Sequence of chain 14.C:
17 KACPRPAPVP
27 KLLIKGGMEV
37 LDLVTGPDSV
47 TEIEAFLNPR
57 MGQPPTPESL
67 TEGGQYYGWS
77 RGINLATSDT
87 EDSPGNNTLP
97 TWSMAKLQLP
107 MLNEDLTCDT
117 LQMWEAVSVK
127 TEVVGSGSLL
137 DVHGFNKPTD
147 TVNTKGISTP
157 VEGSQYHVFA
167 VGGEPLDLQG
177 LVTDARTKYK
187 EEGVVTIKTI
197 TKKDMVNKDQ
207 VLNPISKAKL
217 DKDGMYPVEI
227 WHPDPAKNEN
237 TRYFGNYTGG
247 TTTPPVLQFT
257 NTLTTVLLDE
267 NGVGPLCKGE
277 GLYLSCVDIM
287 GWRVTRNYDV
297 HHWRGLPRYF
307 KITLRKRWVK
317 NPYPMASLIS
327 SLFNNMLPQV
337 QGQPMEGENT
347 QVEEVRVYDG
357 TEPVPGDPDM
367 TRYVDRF

Binding-site contacts:
Ligand atom O6 contacts residue ASN93 of chain 14.C at 3.4 Å (h-bond).
Ligand atom C4 contacts residue TYR72 of chain 14.C at 3.4 Å (hydrophobic).
Ligand atom O4 contacts residue TYR72 of chain 14.C at 3.8 Å.
Ligand atom O1A contacts residue GLY78 of chain 14.C at 3.8 Å.
Ligand atom O1B contacts residue TYR72 of chain 14.C at 4.4 Å.
Ligand atom O3 contacts residue VAL296 of chain 14.C at 4.4 Å.
Ligand atom O10 contacts residue THR291 of chain 14.C at 4.4 Å.
Ligand atom O1A contacts residue ARG77 of chain 14.C at 3.0 Å (salt-bridge).
Ligand atom C11 contacts residue ASP85 of chain 14.D at 4.0 Å.
Ligand atom C4 contacts residue HIS298 of chain 14.C at 3.8 Å.
Ligand atom C3 contacts residue ARG77 of chain 14.C at 4.2 Å.
Ligand atom C1 contacts residue TYR72 of chain 14.C at 4.3 Å (hydrophobic).
Ligand atom O1A contacts residue TYR72 of chain 14.C at 3.6 Å.
Ligand atom O9 contacts residue ARG77 of chain 14.C at 3.8 Å.
Ligand atom O4 contacts residue HIS298 of chain 14.C at 3.2 Å (h-bond).
Ligand atom O8 contacts residue ARG77 of chain 14.C at 3.6 Å (salt-bridge).
Ligand atom C3 contacts residue GLY78 of chain 14.C at 3.9 Å.
Ligand atom O4 contacts residue THR291 of chain 14.C at 3.3 Å.
Ligand atom O3 contacts residue GLY78 of chain 14.C at 3.4 Å.
Ligand atom C10 contacts residue TYR72 of chain 14.C at 4.0 Å (hydrophobic).
Ligand atom O4 contacts residue ASN80 of chain 14.C at 4.3 Å.
Ligand atom O1A contacts residue HIS298 of chain 14.C at 4.3 Å.
Ligand atom N5 contacts residue TYR72 of chain 14.C at 3.1 Å (h-bond).
Ligand atom C11 contacts residue TYR72 of chain 14.C at 4.3 Å (hydrophobic).
Ligand atom C4 contacts residue GLY78 of chain 14.C at 3.2 Å.
Ligand atom C1 contacts residue GLY78 of chain 14.C at 4.2 Å.
Ligand atom O4 contacts residue ILE79 of chain 14.C at 3.7 Å.
Ligand atom O4 contacts residue GLY78 of chain 14.C at 3.1 Å.
Ligand atom C3 contacts residue GLY78 of chain 14.C at 4.3 Å.
Ligand atom C6 contacts residue ASN93 of chain 14.C at 3.7 Å.
Ligand atom C5 contacts residue TYR72 of chain 14.C at 3.6 Å (hydrophobic).
Ligand atom O4 contacts residue ARG289 of chain 14.C at 4.5 Å.
Ligand atom C2 contacts residue ARG77 of chain 14.C at 4.4 Å.
Ligand atom C4 contacts residue ARG77 of chain 14.C at 4.4 Å.
Ligand atom C2 contacts residue GLY78 of chain 14.C at 4.1 Å.
Ligand atom C3 contacts residue HIS298 of chain 14.C at 3.5 Å.
Ligand atom O10 contacts residue ASN293 of chain 14.C at 4.5 Å.
Ligand atom O1B contacts residue ARG77 of chain 14.C at 2.7 Å (salt-bridge).
Ligand atom C1 contacts residue ARG77 of chain 14.C at 3.3 Å.
Ligand atom C6 contacts residue TYR72 of chain 14.C at 3.9 Å (hydrophobic).

The protein below binds the small molecule below.
Small molecule (SMILES): CC(=O)N[C@H]1[C@H]([C@H](O)[C@H](O)CO)O[C@@](O[C@H]2[C@@H](O)[C@@H](CO)O[C@@H](O[C@H]3[C@H](O)[C@@H](O)[C@H](O)O[C@@H]3CO)[C@@H]2O)(C(=O)O)C[C@@H]1O

Sequence of chain 14.D:
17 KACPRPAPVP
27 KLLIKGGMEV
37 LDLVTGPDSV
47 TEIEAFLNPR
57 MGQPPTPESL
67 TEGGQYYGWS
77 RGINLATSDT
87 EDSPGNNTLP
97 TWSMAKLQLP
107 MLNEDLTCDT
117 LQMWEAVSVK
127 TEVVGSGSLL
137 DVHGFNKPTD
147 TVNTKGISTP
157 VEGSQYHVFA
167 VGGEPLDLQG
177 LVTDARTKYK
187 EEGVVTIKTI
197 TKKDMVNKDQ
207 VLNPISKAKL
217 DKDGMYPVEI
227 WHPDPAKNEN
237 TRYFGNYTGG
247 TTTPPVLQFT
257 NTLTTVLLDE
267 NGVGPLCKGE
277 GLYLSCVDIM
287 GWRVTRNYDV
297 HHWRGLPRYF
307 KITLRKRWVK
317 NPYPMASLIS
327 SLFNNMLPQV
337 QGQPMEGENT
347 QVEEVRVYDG